Sequence of chain 1.A:
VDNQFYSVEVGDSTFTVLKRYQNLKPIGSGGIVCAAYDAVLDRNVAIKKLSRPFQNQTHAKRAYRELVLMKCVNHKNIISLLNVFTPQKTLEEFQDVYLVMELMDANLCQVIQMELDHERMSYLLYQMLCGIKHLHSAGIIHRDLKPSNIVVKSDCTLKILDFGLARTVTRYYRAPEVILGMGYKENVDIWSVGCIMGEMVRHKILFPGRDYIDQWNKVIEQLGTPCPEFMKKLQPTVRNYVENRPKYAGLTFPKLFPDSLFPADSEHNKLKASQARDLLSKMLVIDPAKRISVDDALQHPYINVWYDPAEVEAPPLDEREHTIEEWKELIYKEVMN

Binding-site contacts:
Ligand atom C14 contacts residue ALA53 of chain 1.A at 3.8 Å (hydrophobic).
Ligand atom C26 contacts residue LYS55 of chain 1.A at 3.4 Å.
Ligand atom C17 contacts residue LEU106 of chain 1.A at 3.4 Å (hydrophobic).
Ligand atom O2 contacts residue MET77 of chain 1.A at 3.7 Å.
Ligand atom C13 contacts residue MET108 of chain 1.A at 3.7 Å (hydrophobic).
Ligand atom C28 contacts residue GLU73 of chain 1.A at 3.7 Å.
Ligand atom C10 contacts residue VAL40 of chain 1.A at 3.5 Å (hydrophobic).
Ligand atom C30 contacts residue ARG69 of chain 1.A at 3.6 Å.
Ligand atom O2 contacts residue LEU106 of chain 1.A at 3.4 Å.
Ligand atom C23 contacts residue GLN117 of chain 1.A at 3.6 Å.
Ligand atom O2 contacts residue GLU73 of chain 1.A at 3.4 Å.
Ligand atom C26 contacts residue GLU73 of chain 1.A at 3.8 Å.
Ligand atom C30 contacts residue LYS55 of chain 1.A at 3.7 Å.
Ligand atom C14 contacts residue MET108 of chain 1.A at 3.7 Å (hydrophobic).
Ligand atom C31 contacts residue LYS55 of chain 1.A at 3.0 Å.
Ligand atom C22 contacts residue GLN117 of chain 1.A at 3.6 Å.
Ligand atom C2 contacts residue ILE86 of chain 1.A at 3.5 Å (hydrophobic).
Ligand atom C15 contacts residue MET111 of chain 1.A at 3.8 Å (hydrophobic).
Ligand atom C6 contacts residue ILE86 of chain 1.A at 3.6 Å (hydrophobic).
Ligand atom N6 contacts residue GLN117 of chain 1.A at 3.3 Å (h-bond).
Ligand atom C5 contacts residue LEU168 of chain 1.A at 3.8 Å (hydrophobic).
Ligand atom O3 contacts residue LEU106 of chain 1.A at 3.4 Å.
Ligand atom C16 contacts residue ILE86 of chain 1.A at 3.7 Å (hydrophobic).
Ligand atom C29 contacts residue ARG69 of chain 1.A at 3.2 Å.
Ligand atom C25 contacts residue MET111 of chain 1.A at 3.5 Å (hydrophobic).
Ligand atom N1 contacts residue ILE86 of chain 1.A at 3.8 Å.
Ligand atom C18 contacts residue MET108 of chain 1.A at 3.4 Å (hydrophobic).
Ligand atom C28 contacts residue ASP169 of chain 1.A at 3.6 Å.
Ligand atom N5 contacts residue MET111 of chain 1.A at 2.8 Å (h-bond).
Ligand atom C18 contacts residue LEU106 of chain 1.A at 3.7 Å (hydrophobic).
Ligand atom C19 contacts residue MET108 of chain 1.A at 3.5 Å (hydrophobic).
Ligand atom C27 contacts residue GLU73 of chain 1.A at 3.4 Å.
Ligand atom C28 contacts residue ARG69 of chain 1.A at 3.5 Å.
Ligand atom C20 contacts residue MET111 of chain 1.A at 3.6 Å (hydrophobic).
Ligand atom O3 contacts residue LYS55 of chain 1.A at 2.6 Å.
Ligand atom N2 contacts residue VAL40 of chain 1.A at 3.7 Å.
Ligand atom S1 contacts residue LYS55 of chain 1.A at 3.6 Å.
Ligand atom C23 contacts residue ASP112 of chain 1.A at 3.6 Å.
Ligand atom N4 contacts residue MET111 of chain 1.A at 3.1 Å (h-bond).
Ligand atom N5 contacts residue LEU110 of chain 1.A at 3.8 Å.

This small molecule binds to this protein.
Small molecule (SMILES): NC1CCC(Nc2nccc(-c3cccnc3Oc3ccc(NS(=O)(=O)c4ccccc4)c4ccccc34)n2)CC1